Binding-site contacts:
Ligand atom O2 contacts residue GLU188 of chain 1.D at 3.4 Å (salt-bridge).
Ligand atom C4 contacts residue TRP420 of chain 1.D at 3.6 Å (hydrophobic).
Ligand atom O6 contacts residue TRP346 of chain 1.D at 3.6 Å.
Ligand atom C8 contacts residue TYR317 of chain 1.D at 3.3 Å (hydrophobic).
Ligand atom C10 contacts residue TRP346 of chain 1.D at 3.5 Å (hydrophobic).
Ligand atom O4 contacts residue TRP428 of chain 1.D at 3.0 Å (h-bond).
Ligand atom C4 contacts residue GLU427 of chain 1.D at 3.5 Å.
Ligand atom C3 contacts residue TRP420 of chain 1.D at 3.6 Å (hydrophobic).
Ligand atom C12 contacts residue TRP346 of chain 1.D at 3.6 Å (hydrophobic).
Ligand atom C5 contacts residue GLU373 of chain 1.D at 3.4 Å.
Ligand atom N2 contacts residue TYR317 of chain 1.D at 3.5 Å.
Ligand atom C2 contacts residue GLU373 of chain 1.D at 3.5 Å.
Ligand atom O1 contacts residue TRP144 of chain 1.D at 3.6 Å.
Ligand atom C6 contacts residue GLU427 of chain 1.D at 3.6 Å.
Ligand atom C11 contacts residue TRP346 of chain 1.D at 3.7 Å (hydrophobic).
Ligand atom C7 contacts residue TYR317 of chain 1.D at 3.3 Å (hydrophobic).
Ligand atom O2 contacts residue HIS143 of chain 1.D at 3.0 Å (h-bond).
Ligand atom N1 contacts residue TYR317 of chain 1.D at 3.6 Å (h-bond).
Ligand atom O2 contacts residue GLU373 of chain 1.D at 2.5 Å (salt-bridge).
Ligand atom O3 contacts residue HIS143 of chain 1.D at 2.9 Å (h-bond).
Ligand atom O4 contacts residue GLU427 of chain 1.D at 2.7 Å (salt-bridge).
Ligand atom C6 contacts residue PHE436 of chain 1.D at 3.7 Å (hydrophobic).
Ligand atom C1 contacts residue GLU188 of chain 1.D at 3.2 Å.
Ligand atom C9 contacts residue TRP346 of chain 1.D at 3.5 Å (hydrophobic).
Ligand atom C2 contacts residue HIS143 of chain 1.D at 3.7 Å.
Ligand atom C1 contacts residue GLU373 of chain 1.D at 3.1 Å.
Ligand atom O2 contacts residue ASN187 of chain 1.D at 2.8 Å (h-bond).
Ligand atom O3 contacts residue GLN42 of chain 1.D at 2.6 Å (h-bond).
Ligand atom C3 contacts residue GLU373 of chain 1.D at 3.6 Å.
Ligand atom O6 contacts residue TYR317 of chain 1.D at 3.3 Å.
Ligand atom O1 contacts residue GLU188 of chain 1.D at 2.4 Å (salt-bridge).
Ligand atom C3 contacts residue HIS143 of chain 1.D at 3.7 Å.
Ligand atom C2 contacts residue GLU188 of chain 1.D at 3.6 Å.
Ligand atom C6 contacts residue TYR317 of chain 1.D at 3.8 Å (hydrophobic).
Ligand atom O3 contacts residue TRP428 of chain 1.D at 2.9 Å (h-bond).
Ligand atom C5 contacts residue TYR317 of chain 1.D at 3.2 Å (hydrophobic).
Ligand atom O3 contacts residue TRP420 of chain 1.D at 3.5 Å.
Ligand atom C8 contacts residue TRP346 of chain 1.D at 3.6 Å (hydrophobic).
Ligand atom C3 contacts residue GLN42 of chain 1.D at 3.7 Å.
Ligand atom N1 contacts residue GLU373 of chain 1.D at 3.3 Å (salt-bridge).

The small molecule below binds the protein below.
Small molecule (SMILES): CCCCCCCC/N=C1\OC[C@@H]2[C@H](O)[C@H](O)[C@@H](O)[C@H](O)N12

Sequence of chain 1.D:
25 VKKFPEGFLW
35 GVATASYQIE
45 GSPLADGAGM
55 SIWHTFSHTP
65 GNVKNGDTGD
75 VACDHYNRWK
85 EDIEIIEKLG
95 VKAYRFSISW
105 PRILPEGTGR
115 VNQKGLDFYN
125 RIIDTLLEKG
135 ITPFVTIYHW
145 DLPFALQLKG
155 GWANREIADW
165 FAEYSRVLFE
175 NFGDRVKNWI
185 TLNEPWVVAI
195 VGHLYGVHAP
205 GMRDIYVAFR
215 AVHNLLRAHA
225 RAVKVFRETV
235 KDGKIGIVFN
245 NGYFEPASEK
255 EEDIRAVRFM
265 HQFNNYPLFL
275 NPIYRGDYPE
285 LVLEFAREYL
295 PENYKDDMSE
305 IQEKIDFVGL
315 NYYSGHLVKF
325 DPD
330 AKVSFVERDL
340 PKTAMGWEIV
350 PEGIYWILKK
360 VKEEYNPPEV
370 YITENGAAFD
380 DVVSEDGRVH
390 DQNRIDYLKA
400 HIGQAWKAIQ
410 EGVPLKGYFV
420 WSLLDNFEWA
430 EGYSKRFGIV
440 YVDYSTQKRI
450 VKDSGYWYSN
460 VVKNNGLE